Binding-site contacts:
Ligand atom O7 contacts residue ASN126 of chain 1.A at 2.5 Å (h-bond).
Ligand atom C7 contacts residue ASN126 of chain 1.A at 2.9 Å.
Ligand atom N2 contacts residue ASN126 of chain 1.A at 2.9 Å (h-bond).
Ligand atom O6 contacts residue ASN126 of chain 1.A at 4.4 Å.
Ligand atom O5 contacts residue ASN126 of chain 1.A at 2.3 Å (h-bond).
Ligand atom C3 contacts residue ASN126 of chain 1.A at 3.8 Å.
Ligand atom C2 contacts residue ASN126 of chain 1.A at 2.4 Å.
Ligand atom C1 contacts residue ASN126 of chain 1.A at 1.4 Å.
Ligand atom C5 contacts residue ASN126 of chain 1.A at 3.6 Å.
Ligand atom C8 contacts residue ASN126 of chain 1.A at 4.2 Å.
Ligand atom C4 contacts residue ASN126 of chain 1.A at 4.2 Å.

This protein binds this small molecule.
Small molecule (SMILES): CC(=O)N[C@@H]1[C@@H](O)[C@H](O)[C@@H](CO)O[C@H]1O

Sequence of chain 1.A:
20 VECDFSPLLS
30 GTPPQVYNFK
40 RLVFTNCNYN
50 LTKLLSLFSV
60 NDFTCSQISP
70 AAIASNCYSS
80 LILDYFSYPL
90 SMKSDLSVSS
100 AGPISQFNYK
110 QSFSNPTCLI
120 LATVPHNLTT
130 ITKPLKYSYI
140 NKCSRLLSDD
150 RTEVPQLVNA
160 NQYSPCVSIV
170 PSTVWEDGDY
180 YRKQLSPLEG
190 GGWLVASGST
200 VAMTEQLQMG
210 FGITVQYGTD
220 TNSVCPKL